Binding-site contacts:
Ligand atom C7 contacts residue VAL291 of chain 3.A at 4.4 Å (hydrophobic).
Ligand atom C5 contacts residue VAL291 of chain 3.A at 4.4 Å (hydrophobic).
Ligand atom C8 contacts residue VAL291 of chain 3.A at 4.2 Å (hydrophobic).
Ligand atom N2 contacts residue ASN279 of chain 3.A at 3.0 Å (h-bond).
Ligand atom C3 contacts residue ASN279 of chain 3.A at 3.8 Å.
Ligand atom O5 contacts residue ASN292 of chain 3.A at 3.6 Å.
Ligand atom C2 contacts residue ASN279 of chain 3.A at 2.4 Å.
Ligand atom O5 contacts residue VAL291 of chain 3.A at 4.4 Å.
Ligand atom C1 contacts residue VAL291 of chain 3.A at 3.6 Å (hydrophobic).
Ligand atom N2 contacts residue VAL291 of chain 3.A at 3.7 Å.
Ligand atom C5 contacts residue ASN279 of chain 3.A at 3.6 Å.
Ligand atom C1 contacts residue ASN279 of chain 3.A at 1.4 Å.
Ligand atom C8 contacts residue ASN39 of chain 3.A at 3.6 Å.
Ligand atom C2 contacts residue VAL291 of chain 3.A at 4.0 Å (hydrophobic).
Ligand atom C3 contacts residue VAL291 of chain 3.A at 4.2 Å (hydrophobic).
Ligand atom C4 contacts residue ASN279 of chain 3.A at 4.2 Å.
Ligand atom C1 contacts residue ASN292 of chain 3.A at 4.1 Å.
Ligand atom O7 contacts residue ASN279 of chain 3.A at 3.1 Å (h-bond).
Ligand atom C6 contacts residue ASN292 of chain 3.A at 3.9 Å.
Ligand atom O5 contacts residue ASN279 of chain 3.A at 2.4 Å (h-bond).
Ligand atom C7 contacts residue ASN279 of chain 3.A at 3.3 Å.
Ligand atom C8 contacts residue ASN279 of chain 3.A at 4.5 Å.
Ligand atom C5 contacts residue ASN292 of chain 3.A at 3.8 Å.

Sequence of chain 3.A:
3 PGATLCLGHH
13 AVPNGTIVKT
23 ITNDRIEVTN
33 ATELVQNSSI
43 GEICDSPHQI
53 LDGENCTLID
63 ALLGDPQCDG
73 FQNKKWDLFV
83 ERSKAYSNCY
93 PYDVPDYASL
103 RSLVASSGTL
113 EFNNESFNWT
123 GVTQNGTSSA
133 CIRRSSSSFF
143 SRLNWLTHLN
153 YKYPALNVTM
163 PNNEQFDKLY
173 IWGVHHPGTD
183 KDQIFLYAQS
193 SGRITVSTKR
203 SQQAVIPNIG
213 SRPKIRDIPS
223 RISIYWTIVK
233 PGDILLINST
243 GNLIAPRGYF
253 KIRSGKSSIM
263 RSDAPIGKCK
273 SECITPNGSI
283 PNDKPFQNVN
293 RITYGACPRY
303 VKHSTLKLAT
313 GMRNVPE

The small molecule below binds the protein below.
Small molecule (SMILES): CC(=O)N[C@H]1[C@H](O[C@H]2[C@H](O)[C@@H](NC(C)=O)CO[C@@H]2CO)O[C@H](CO)[C@@H](O)[C@@H]1O